Sequence of chain 1.A:
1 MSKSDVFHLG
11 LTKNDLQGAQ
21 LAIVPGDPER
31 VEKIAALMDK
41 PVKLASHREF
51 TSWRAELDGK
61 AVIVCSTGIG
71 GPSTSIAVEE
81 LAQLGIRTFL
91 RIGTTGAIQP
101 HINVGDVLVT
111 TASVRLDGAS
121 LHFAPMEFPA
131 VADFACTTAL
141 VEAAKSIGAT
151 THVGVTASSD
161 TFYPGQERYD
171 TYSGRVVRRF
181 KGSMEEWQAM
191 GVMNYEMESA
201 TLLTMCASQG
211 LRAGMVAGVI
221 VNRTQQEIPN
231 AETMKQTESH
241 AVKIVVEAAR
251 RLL

The protein below binds the small molecule below.
Small molecule (SMILES): O=c1ccn([C@@H]2O[C@H](CO)[C@@H](O)[C@H]2O)c(=O)[nH]1

Binding-site contacts:
Ligand atom O2 contacts residue MET197 of chain 1.A at 3.3 Å.
Ligand atom C3' contacts residue PO41 of chain 1.G at 3.6 Å.
Ligand atom O4 contacts residue GLN166 of chain 1.A at 3.5 Å (h-bond).
Ligand atom O2' contacts residue PO41 of chain 1.G at 2.9 Å (h-bond).
Ligand atom C4 contacts residue GLY96 of chain 1.A at 3.5 Å.
Ligand atom C2 contacts residue PHE162 of chain 1.A at 3.6 Å (hydrophobic).
Ligand atom O2' contacts residue MET197 of chain 1.A at 3.1 Å (h-bond).
Ligand atom O5' contacts residue HIS8 of chain 1.F at 2.5 Å (h-bond).
Ligand atom C1' contacts residue PO41 of chain 1.G at 3.4 Å.
Ligand atom C3' contacts residue MET197 of chain 1.A at 3.8 Å (hydrophobic).
Ligand atom C6 contacts residue THR95 of chain 1.A at 3.7 Å.
Ligand atom C5 contacts residue GLY96 of chain 1.A at 3.3 Å.
Ligand atom C5' contacts residue HIS8 of chain 1.F at 3.3 Å.
Ligand atom C6 contacts residue THR94 of chain 1.A at 3.6 Å.
Ligand atom O4 contacts residue ARG168 of chain 1.A at 3.1 Å (salt-bridge).
Ligand atom C1' contacts residue THR94 of chain 1.A at 3.4 Å.
Ligand atom O2 contacts residue GLN166 of chain 1.A at 2.9 Å (h-bond).
Ligand atom C4 contacts residue GLN166 of chain 1.A at 3.6 Å.
Ligand atom N3 contacts residue TYR195 of chain 1.A at 3.8 Å.
Ligand atom N3 contacts residue PHE162 of chain 1.A at 3.6 Å.
Ligand atom C2' contacts residue MET197 of chain 1.A at 3.7 Å (hydrophobic).
Ligand atom O2' contacts residue THR94 of chain 1.A at 3.7 Å.
Ligand atom C3' contacts residue GLU198 of chain 1.A at 3.7 Å.
Ligand atom O2' contacts residue GLU196 of chain 1.A at 3.4 Å.
Ligand atom C2' contacts residue PO41 of chain 1.G at 3.5 Å.
Ligand atom N1 contacts residue THR94 of chain 1.A at 3.7 Å.
Ligand atom O4 contacts residue GLY96 of chain 1.A at 3.4 Å.
Ligand atom O3' contacts residue PO41 of chain 1.G at 2.5 Å (h-bond).
Ligand atom O4' contacts residue THR94 of chain 1.A at 3.3 Å (h-bond).
Ligand atom O2' contacts residue GLU198 of chain 1.A at 2.9 Å (salt-bridge).
Ligand atom O2 contacts residue GLU196 of chain 1.A at 3.5 Å.
Ligand atom O5' contacts residue PHE162 of chain 1.A at 3.4 Å.
Ligand atom C4' contacts residue PO41 of chain 1.G at 3.5 Å.
Ligand atom C2 contacts residue GLN166 of chain 1.A at 3.6 Å.
Ligand atom O4' contacts residue PO41 of chain 1.G at 3.7 Å.
Ligand atom N3 contacts residue GLN166 of chain 1.A at 2.9 Å (h-bond).
Ligand atom O2' contacts residue ARG91 of chain 1.A at 3.2 Å (salt-bridge).
Ligand atom C5 contacts residue THR95 of chain 1.A at 3.5 Å.
Ligand atom O3' contacts residue GLU198 of chain 1.A at 2.6 Å (salt-bridge).
Ligand atom O2 contacts residue PHE162 of chain 1.A at 3.7 Å.

Sequence of chain 1.F:
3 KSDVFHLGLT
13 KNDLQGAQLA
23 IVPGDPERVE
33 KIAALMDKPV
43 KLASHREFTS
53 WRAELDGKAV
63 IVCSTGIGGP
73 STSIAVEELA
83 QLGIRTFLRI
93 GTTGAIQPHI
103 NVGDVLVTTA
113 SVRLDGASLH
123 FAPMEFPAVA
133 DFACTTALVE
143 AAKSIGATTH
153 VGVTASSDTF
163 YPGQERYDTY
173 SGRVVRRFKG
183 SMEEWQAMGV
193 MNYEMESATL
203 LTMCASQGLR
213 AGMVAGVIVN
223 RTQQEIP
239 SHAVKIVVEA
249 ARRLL